This small molecule binds to this protein.
Small molecule (SMILES): CC(=O)N[C@@H]1[C@@H](O)[C@H](O)[C@@H](CO)O[C@H]1O

Binding-site contacts:
Ligand atom O7 contacts residue ASN259 of chain 28.E at 2.7 Å (h-bond).
Ligand atom O5 contacts residue ASN259 of chain 28.E at 2.3 Å (h-bond).
Ligand atom O6 contacts residue THR116 of chain 28.D at 3.2 Å (h-bond).
Ligand atom C6 contacts residue LYS115 of chain 28.D at 4.3 Å.
Ligand atom O5 contacts residue THR116 of chain 28.D at 3.8 Å.
Ligand atom O6 contacts residue LYS115 of chain 28.D at 3.5 Å (salt-bridge).
Ligand atom C6 contacts residue THR116 of chain 28.D at 4.5 Å.
Ligand atom O7 contacts residue GLU117 of chain 28.D at 4.3 Å.
Ligand atom C4 contacts residue ASN259 of chain 28.E at 4.1 Å.
Ligand atom C8 contacts residue ASN259 of chain 28.E at 4.4 Å.
Ligand atom C3 contacts residue ASN259 of chain 28.E at 3.7 Å.
Ligand atom C5 contacts residue ASN259 of chain 28.E at 3.6 Å.
Ligand atom C1 contacts residue ASN259 of chain 28.E at 1.4 Å.
Ligand atom C2 contacts residue ASN259 of chain 28.E at 2.4 Å.
Ligand atom O6 contacts residue ASN259 of chain 28.E at 4.4 Å.
Ligand atom C7 contacts residue ASN259 of chain 28.E at 3.1 Å.
Ligand atom O7 contacts residue LYS181 of chain 28.D at 4.3 Å.
Ligand atom N2 contacts residue ASN259 of chain 28.E at 3.0 Å (h-bond).

Sequence of chain 28.E:
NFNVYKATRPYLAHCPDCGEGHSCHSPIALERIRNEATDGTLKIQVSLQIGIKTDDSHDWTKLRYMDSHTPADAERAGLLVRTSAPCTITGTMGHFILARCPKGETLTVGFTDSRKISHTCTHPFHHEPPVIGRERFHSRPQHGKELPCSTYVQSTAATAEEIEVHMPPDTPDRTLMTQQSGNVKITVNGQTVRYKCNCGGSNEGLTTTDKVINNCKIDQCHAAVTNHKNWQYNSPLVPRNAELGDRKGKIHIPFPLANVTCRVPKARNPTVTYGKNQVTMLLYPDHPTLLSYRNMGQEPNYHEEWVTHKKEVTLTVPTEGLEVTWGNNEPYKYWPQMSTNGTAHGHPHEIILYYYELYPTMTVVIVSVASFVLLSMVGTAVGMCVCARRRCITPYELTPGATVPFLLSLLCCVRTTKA

Sequence of chain 28.D:
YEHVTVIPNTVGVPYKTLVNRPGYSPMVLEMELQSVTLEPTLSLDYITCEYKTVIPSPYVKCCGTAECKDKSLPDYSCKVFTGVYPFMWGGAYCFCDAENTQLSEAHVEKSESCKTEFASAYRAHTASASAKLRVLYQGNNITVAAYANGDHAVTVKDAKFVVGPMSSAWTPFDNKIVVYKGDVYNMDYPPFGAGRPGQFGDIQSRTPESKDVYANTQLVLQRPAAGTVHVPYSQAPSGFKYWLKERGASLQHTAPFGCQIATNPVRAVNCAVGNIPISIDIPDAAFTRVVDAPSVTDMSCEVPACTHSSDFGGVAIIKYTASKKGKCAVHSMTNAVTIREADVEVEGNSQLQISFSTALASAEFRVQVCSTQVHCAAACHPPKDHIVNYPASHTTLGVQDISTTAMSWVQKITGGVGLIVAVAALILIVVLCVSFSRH